Sequence of chain 1.B:
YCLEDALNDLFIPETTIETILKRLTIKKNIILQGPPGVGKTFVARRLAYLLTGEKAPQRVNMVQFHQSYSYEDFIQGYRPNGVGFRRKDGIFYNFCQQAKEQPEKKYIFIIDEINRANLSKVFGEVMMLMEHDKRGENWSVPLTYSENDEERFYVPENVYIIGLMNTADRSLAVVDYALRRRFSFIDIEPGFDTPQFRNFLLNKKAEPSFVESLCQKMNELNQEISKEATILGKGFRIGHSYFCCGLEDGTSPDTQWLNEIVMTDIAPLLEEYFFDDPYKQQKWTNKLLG

Sequence of chain 1.C:
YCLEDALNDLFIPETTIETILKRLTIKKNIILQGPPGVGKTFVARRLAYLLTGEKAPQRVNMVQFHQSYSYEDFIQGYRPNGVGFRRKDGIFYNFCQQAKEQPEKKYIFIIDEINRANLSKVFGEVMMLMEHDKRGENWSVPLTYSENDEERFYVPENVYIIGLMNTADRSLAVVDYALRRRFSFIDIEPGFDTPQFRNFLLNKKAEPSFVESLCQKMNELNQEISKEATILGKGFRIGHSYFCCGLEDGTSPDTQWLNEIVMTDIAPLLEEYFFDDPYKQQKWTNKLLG

Binding-site contacts:
Ligand atom O2A contacts residue THR47 of chain 1.B at 3.2 Å (h-bond).
Ligand atom O1G contacts residue PRO42 of chain 1.B at 3.2 Å.
Ligand atom N3B contacts residue MG1 of chain 1.R at 2.1 Å.
Ligand atom O2G contacts residue PRO42 of chain 1.B at 3.1 Å.
Ligand atom C3' contacts residue ASP139 of chain 1.C at 3.3 Å.
Ligand atom O2A contacts residue MG1 of chain 1.R at 2.5 Å.
Ligand atom O3' contacts residue CYS251 of chain 1.B at 2.9 Å (h-bond).
Ligand atom N3B contacts residue ARG187 of chain 1.C at 3.4 Å (salt-bridge).
Ligand atom O1A contacts residue PHE48 of chain 1.B at 2.5 Å (h-bond).
Ligand atom N2 contacts residue ASP15 of chain 1.B at 2.9 Å (salt-bridge).
Ligand atom N3 contacts residue CYS250 of chain 1.B at 3.2 Å (h-bond).
Ligand atom N1 contacts residue PHE48 of chain 1.B at 3.4 Å.
Ligand atom O2B contacts residue THR47 of chain 1.B at 2.2 Å (h-bond).
Ligand atom O2' contacts residue PHE48 of chain 1.B at 2.9 Å.
Ligand atom O3A contacts residue GLY45 of chain 1.B at 3.3 Å (h-bond).
Ligand atom O1B contacts residue LYS46 of chain 1.B at 2.4 Å (salt-bridge).
Ligand atom C8 contacts residue GLY45 of chain 1.B at 3.4 Å.
Ligand atom C6 contacts residue PHE17 of chain 1.B at 3.3 Å (hydrophobic).
Ligand atom O3G contacts residue ARG188 of chain 1.C at 3.1 Å (salt-bridge).
Ligand atom C8 contacts residue HIS246 of chain 1.B at 3.3 Å.
Ligand atom O2A contacts residue LYS140 of chain 1.C at 2.8 Å (salt-bridge).
Ligand atom O1A contacts residue THR47 of chain 1.B at 2.6 Å (h-bond).
Ligand atom O2B contacts residue MG1 of chain 1.R at 2.0 Å.
Ligand atom O1G contacts residue LYS46 of chain 1.B at 2.5 Å (salt-bridge).
Ligand atom O3' contacts residue ASP139 of chain 1.C at 3.3 Å.
Ligand atom C5' contacts residue ARG187 of chain 1.C at 3.2 Å.
Ligand atom PB contacts residue MG1 of chain 1.R at 2.5 Å.
Ligand atom O6 contacts residue PHE17 of chain 1.B at 2.7 Å (h-bond).
Ligand atom O6 contacts residue LEU16 of chain 1.B at 3.3 Å.
Ligand atom O4' contacts residue SER247 of chain 1.B at 3.0 Å (h-bond).
Ligand atom N7 contacts residue HIS246 of chain 1.B at 3.0 Å (h-bond).
Ligand atom N1 contacts residue ASP15 of chain 1.B at 3.0 Å (salt-bridge).
Ligand atom C4' contacts residue SER247 of chain 1.B at 3.0 Å.
Ligand atom N1 contacts residue PHE17 of chain 1.B at 3.1 Å.
Ligand atom O2A contacts residue ARG187 of chain 1.C at 3.4 Å (salt-bridge).
Ligand atom O1A contacts residue LYS46 of chain 1.B at 3.0 Å (salt-bridge).
Ligand atom O2G contacts residue ARG188 of chain 1.C at 2.6 Å (salt-bridge).
Ligand atom PG contacts residue MG1 of chain 1.R at 2.8 Å.
Ligand atom O3G contacts residue MG1 of chain 1.R at 2.3 Å.
Ligand atom O1A contacts residue GLY45 of chain 1.B at 2.9 Å.

The small molecule below binds the protein below.
Small molecule (SMILES): Nc1nc2c(ncn2[C@@H]2O[C@H](CO[P](=O)(O)O[P](=O)(O)NP(=O)(O)O)[C@@H](O)[C@H]2O)c(=O)[nH]1